Sequence of chain 1.E:
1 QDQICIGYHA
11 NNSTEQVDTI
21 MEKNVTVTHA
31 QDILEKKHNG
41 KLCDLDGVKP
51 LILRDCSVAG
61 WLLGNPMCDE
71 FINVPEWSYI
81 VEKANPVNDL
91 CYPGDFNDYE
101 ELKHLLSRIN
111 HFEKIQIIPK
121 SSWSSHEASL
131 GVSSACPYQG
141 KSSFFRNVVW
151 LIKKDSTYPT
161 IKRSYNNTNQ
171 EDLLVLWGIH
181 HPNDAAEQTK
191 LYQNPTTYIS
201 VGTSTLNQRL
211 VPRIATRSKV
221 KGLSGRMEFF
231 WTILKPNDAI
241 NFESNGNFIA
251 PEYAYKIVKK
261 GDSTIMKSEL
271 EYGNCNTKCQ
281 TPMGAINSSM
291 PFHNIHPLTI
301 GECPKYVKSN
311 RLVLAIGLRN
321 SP

Binding-site contacts:
Ligand atom C3 contacts residue ASN237 of chain 1.E at 3.8 Å.
Ligand atom C4 contacts residue ASN237 of chain 1.E at 4.1 Å.
Ligand atom C7 contacts residue ALA239 of chain 1.E at 4.3 Å (hydrophobic).
Ligand atom O7 contacts residue ASN237 of chain 1.E at 3.0 Å (h-bond).
Ligand atom C5 contacts residue ASN166 of chain 1.E at 3.6 Å.
Ligand atom C3 contacts residue ASN166 of chain 1.E at 3.6 Å.
Ligand atom N2 contacts residue ASP238 of chain 1.E at 4.3 Å.
Ligand atom O5 contacts residue ASN237 of chain 1.E at 4.5 Å.
Ligand atom C2 contacts residue ASN237 of chain 1.E at 3.7 Å.
Ligand atom C7 contacts residue ASN237 of chain 1.E at 3.2 Å.
Ligand atom C5 contacts residue ASN237 of chain 1.E at 3.8 Å.
Ligand atom O3 contacts residue ASN237 of chain 1.E at 4.3 Å.
Ligand atom C1 contacts residue ASN237 of chain 1.E at 4.0 Å.
Ligand atom C4 contacts residue ASN166 of chain 1.E at 4.1 Å.
Ligand atom C8 contacts residue ASP238 of chain 1.E at 4.0 Å.
Ligand atom C2 contacts residue ASN166 of chain 1.E at 2.3 Å.
Ligand atom C8 contacts residue SER218 of chain 1.A at 3.7 Å.
Ligand atom N2 contacts residue ASN237 of chain 1.E at 2.9 Å (h-bond).
Ligand atom C1 contacts residue ASN166 of chain 1.E at 1.4 Å.
Ligand atom C8 contacts residue ALA239 of chain 1.E at 3.4 Å (hydrophobic).
Ligand atom C8 contacts residue ASN237 of chain 1.E at 3.2 Å.
Ligand atom O7 contacts residue ASN166 of chain 1.E at 4.5 Å.
Ligand atom C7 contacts residue ASN166 of chain 1.E at 3.8 Å.
Ligand atom N2 contacts residue ASN166 of chain 1.E at 2.7 Å (h-bond).
Ligand atom O5 contacts residue ASN166 of chain 1.E at 2.3 Å (h-bond).
Ligand atom N2 contacts residue ALA239 of chain 1.E at 4.4 Å.
Ligand atom O4 contacts residue ASN237 of chain 1.E at 3.7 Å.

A protein and the small-molecule ligand that binds it are described below.
Small molecule (SMILES): CC(=O)N[C@H]1[C@H](O[C@H]2[C@H](O)[C@@H](NC(C)=O)CO[C@@H]2CO)O[C@H](CO)[C@@H](O)[C@@H]1O

Sequence of chain 1.A:
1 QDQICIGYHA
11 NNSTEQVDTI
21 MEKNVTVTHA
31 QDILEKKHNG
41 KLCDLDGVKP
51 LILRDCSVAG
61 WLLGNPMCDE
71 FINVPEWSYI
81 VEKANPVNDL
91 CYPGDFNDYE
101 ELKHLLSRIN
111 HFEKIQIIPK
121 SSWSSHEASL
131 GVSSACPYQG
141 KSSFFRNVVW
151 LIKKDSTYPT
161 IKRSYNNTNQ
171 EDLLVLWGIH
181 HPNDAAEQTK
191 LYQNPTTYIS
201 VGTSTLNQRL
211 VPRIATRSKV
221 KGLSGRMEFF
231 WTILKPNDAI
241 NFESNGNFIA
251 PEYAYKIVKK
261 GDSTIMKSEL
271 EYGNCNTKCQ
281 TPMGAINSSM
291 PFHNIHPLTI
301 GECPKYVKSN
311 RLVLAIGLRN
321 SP